The small molecule below binds the protein below.
Small molecule (SMILES): CC(=O)N[C@@H]1[C@@H](O)[C@H](O)[C@@H](CO)O[C@H]1O

Sequence of chain 1.A:
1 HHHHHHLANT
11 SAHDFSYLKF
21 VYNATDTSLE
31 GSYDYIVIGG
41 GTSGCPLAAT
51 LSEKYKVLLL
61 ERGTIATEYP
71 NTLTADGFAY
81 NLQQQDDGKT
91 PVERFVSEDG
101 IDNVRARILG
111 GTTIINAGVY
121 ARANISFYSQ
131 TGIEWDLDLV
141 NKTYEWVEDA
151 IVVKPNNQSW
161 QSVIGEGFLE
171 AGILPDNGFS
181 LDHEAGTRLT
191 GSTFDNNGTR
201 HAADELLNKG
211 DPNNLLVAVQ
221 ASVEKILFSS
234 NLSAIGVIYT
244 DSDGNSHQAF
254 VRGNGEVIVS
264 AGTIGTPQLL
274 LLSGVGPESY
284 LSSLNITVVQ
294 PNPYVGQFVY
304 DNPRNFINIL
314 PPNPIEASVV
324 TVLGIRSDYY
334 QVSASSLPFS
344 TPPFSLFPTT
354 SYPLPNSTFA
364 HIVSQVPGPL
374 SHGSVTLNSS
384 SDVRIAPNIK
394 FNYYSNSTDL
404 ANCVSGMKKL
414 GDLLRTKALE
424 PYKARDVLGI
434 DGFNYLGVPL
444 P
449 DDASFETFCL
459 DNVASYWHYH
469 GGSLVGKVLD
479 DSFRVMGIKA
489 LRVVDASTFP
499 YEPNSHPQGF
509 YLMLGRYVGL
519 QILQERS

Binding-site contacts:
Ligand atom O7 contacts residue ASN391 of chain 1.A at 3.1 Å (h-bond).
Ligand atom O5 contacts residue ASN381 of chain 1.A at 2.3 Å (h-bond).
Ligand atom C8 contacts residue ASN381 of chain 1.A at 3.4 Å.
Ligand atom C7 contacts residue ASN381 of chain 1.A at 3.4 Å.
Ligand atom C4 contacts residue ASN381 of chain 1.A at 4.2 Å.
Ligand atom N2 contacts residue ASN381 of chain 1.A at 3.0 Å (h-bond).
Ligand atom C7 contacts residue ASN391 of chain 1.A at 4.2 Å.
Ligand atom C5 contacts residue ASN381 of chain 1.A at 3.6 Å.
Ligand atom C1 contacts residue ASN381 of chain 1.A at 1.4 Å.
Ligand atom O5 contacts residue ASN391 of chain 1.A at 3.5 Å (h-bond).
Ligand atom C1 contacts residue ASN391 of chain 1.A at 3.6 Å.
Ligand atom C2 contacts residue ASN391 of chain 1.A at 3.9 Å.
Ligand atom C3 contacts residue ASN381 of chain 1.A at 3.8 Å.
Ligand atom O7 contacts residue LEU380 of chain 1.A at 4.2 Å.
Ligand atom O7 contacts residue ASN381 of chain 1.A at 3.3 Å (h-bond).
Ligand atom C2 contacts residue ASN381 of chain 1.A at 2.5 Å.